Sequence of chain 2.B:
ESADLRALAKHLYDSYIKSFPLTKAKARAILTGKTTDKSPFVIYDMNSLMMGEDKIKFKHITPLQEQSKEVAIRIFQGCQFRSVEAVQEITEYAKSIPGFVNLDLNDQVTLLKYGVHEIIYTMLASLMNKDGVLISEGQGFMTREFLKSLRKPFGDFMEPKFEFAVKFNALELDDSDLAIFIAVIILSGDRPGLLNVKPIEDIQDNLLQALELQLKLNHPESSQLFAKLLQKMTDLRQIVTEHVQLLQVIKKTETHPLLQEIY

This protein binds this small molecule.
Small molecule (SMILES): CCCC(=Cc1ccc(-c2cccc(C(=O)O)c2)o1)[N+](=O)[O-]

Binding-site contacts:
Ligand atom C17 contacts residue ILE91 of chain 2.B at 3.8 Å (hydrophobic).
Ligand atom N5 contacts residue CYS95 of chain 2.B at 3.9 Å.
Ligand atom C1 contacts residue SER99 of chain 2.B at 3.2 Å.
Ligand atom C15 contacts residue ILE151 of chain 2.B at 4.0 Å (hydrophobic).
Ligand atom O23 contacts residue SER152 of chain 2.B at 3.3 Å.
Ligand atom C8 contacts residue MET174 of chain 2.B at 3.5 Å (hydrophobic).
Ligand atom C19 contacts residue PHE74 of chain 2.B at 3.8 Å (hydrophobic).
Ligand atom C12 contacts residue MET174 of chain 2.B at 3.7 Å (hydrophobic).
Ligand atom N5 contacts residue LEU140 of chain 2.B at 3.9 Å.
Ligand atom O7 contacts residue CYS95 of chain 2.B at 4.0 Å.
Ligand atom O6 contacts residue LEU140 of chain 2.B at 3.4 Å.
Ligand atom C21 contacts residue SER152 of chain 2.B at 3.5 Å.
Ligand atom O23 contacts residue PHE74 of chain 2.B at 3.5 Å.
Ligand atom C21 contacts residue ARG98 of chain 2.B at 3.2 Å.
Ligand atom O22 contacts residue ARG98 of chain 2.B at 2.8 Å.
Ligand atom C21 contacts residue ILE151 of chain 2.B at 3.9 Å (hydrophobic).
Ligand atom C12 contacts residue CYS95 of chain 2.B at 3.8 Å (hydrophobic).
Ligand atom O7 contacts residue ARG98 of chain 2.B at 3.9 Å.
Ligand atom C2 contacts residue LEU140 of chain 2.B at 3.5 Å (hydrophobic).
Ligand atom C16 contacts residue ILE151 of chain 2.B at 3.6 Å (hydrophobic).
Ligand atom C3 contacts residue CYS95 of chain 2.B at 3.0 Å (hydrophobic).
Ligand atom C10 contacts residue MET174 of chain 2.B at 4.1 Å (hydrophobic).
Ligand atom C17 contacts residue MET158 of chain 2.B at 3.8 Å (hydrophobic).
Ligand atom C10 contacts residue CYS95 of chain 2.B at 2.7 Å (hydrophobic).
Ligand atom O22 contacts residue SER152 of chain 2.B at 2.9 Å (h-bond).
Ligand atom C4 contacts residue CYS95 of chain 2.B at 2.9 Å (hydrophobic).
Ligand atom C14 contacts residue CYS95 of chain 2.B at 3.9 Å (hydrophobic).
Ligand atom C3 contacts residue LEU140 of chain 2.B at 3.8 Å (hydrophobic).
Ligand atom C13 contacts residue ILE91 of chain 2.B at 3.8 Å (hydrophobic).
Ligand atom C4 contacts residue MET174 of chain 2.B at 3.9 Å (hydrophobic).
Ligand atom C8 contacts residue PHE173 of chain 2.B at 4.0 Å (hydrophobic).
Ligand atom C1 contacts residue ILE136 of chain 2.B at 3.5 Å (hydrophobic).
Ligand atom O23 contacts residue ARG98 of chain 2.B at 2.7 Å (salt-bridge).
Ligand atom O6 contacts residue VAL149 of chain 2.B at 3.6 Å.
Ligand atom C20 contacts residue ILE151 of chain 2.B at 4.0 Å (hydrophobic).
Ligand atom O11 contacts residue CYS95 of chain 2.B at 3.0 Å.
Ligand atom C14 contacts residue ILE151 of chain 2.B at 4.1 Å (hydrophobic).
Ligand atom O22 contacts residue ILE151 of chain 2.B at 3.7 Å.
Ligand atom C4 contacts residue LEU140 of chain 2.B at 3.7 Å (hydrophobic).
Ligand atom C8 contacts residue CYS95 of chain 2.B at 1.8 Å (hydrophobic).